The small molecule below binds the protein below.
Small molecule (SMILES): CC(=O)N[C@@H]1[C@@H](O)[C@H](O)[C@@H](CO)O[C@H]1O

Sequence of chain 1.D:
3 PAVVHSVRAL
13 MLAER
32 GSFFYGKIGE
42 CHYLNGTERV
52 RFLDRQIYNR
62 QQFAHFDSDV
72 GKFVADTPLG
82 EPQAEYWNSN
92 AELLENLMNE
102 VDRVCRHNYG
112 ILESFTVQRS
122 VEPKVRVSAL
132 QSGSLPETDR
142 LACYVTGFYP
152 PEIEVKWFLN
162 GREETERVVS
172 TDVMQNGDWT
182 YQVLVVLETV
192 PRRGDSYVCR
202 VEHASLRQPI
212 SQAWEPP

Binding-site contacts:
Ligand atom C1 contacts residue ASN46 of chain 1.D at 3.4 Å.
Ligand atom O4 contacts residue ASN46 of chain 1.D at 4.3 Å.
Ligand atom C3 contacts residue ASN46 of chain 1.D at 4.3 Å.
Ligand atom O6 contacts residue ASN46 of chain 1.D at 3.6 Å (h-bond).
Ligand atom C4 contacts residue ASN46 of chain 1.D at 4.4 Å.
Ligand atom C2 contacts residue ASN46 of chain 1.D at 4.3 Å.
Ligand atom C5 contacts residue ASN46 of chain 1.D at 3.5 Å.
Ligand atom C6 contacts residue ASN46 of chain 1.D at 3.8 Å.
Ligand atom O5 contacts residue ASN46 of chain 1.D at 3.7 Å.